Sequence of chain 2.A:
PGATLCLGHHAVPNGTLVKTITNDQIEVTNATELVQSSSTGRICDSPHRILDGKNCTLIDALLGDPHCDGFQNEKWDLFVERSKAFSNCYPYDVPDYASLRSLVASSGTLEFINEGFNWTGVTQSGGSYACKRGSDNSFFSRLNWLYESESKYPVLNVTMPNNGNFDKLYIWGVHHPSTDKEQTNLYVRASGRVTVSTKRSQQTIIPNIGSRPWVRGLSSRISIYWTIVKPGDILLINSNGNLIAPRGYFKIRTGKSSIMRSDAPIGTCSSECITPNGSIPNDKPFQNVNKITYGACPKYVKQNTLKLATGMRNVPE

The protein below binds the small molecule below.
Small molecule (SMILES): CC(=O)N[C@H]1[C@H](O[C@H]2[C@H](O)[C@@H](NC(C)=O)CO[C@@H]2CO)O[C@H](CO)[C@@H](O[C@@H]2O[C@H](CO[C@H]3O[C@H](CO)[C@@H](O)[C@H](O)[C@@H]3O)[C@@H](O)[C@H](O[C@H]3O[C@H](CO)[C@@H](O)[C@H](O)[C@@H]3O)[C@@H]2O)[C@@H]1O

Sequence of chain 3.A:
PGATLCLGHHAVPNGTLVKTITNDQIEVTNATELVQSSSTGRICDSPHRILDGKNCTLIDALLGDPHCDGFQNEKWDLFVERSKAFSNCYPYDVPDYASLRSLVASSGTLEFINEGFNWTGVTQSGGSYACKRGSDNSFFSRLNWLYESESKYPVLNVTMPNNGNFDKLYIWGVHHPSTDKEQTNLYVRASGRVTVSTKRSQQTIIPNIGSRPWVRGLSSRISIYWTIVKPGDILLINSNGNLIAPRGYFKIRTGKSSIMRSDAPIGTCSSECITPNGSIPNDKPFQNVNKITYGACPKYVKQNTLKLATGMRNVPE

Binding-site contacts:
Ligand atom C6 contacts residue TRP216 of chain 3.A at 4.1 Å (hydrophobic).
Ligand atom C8 contacts residue SER213 of chain 3.A at 3.5 Å.
Ligand atom C7 contacts residue SER213 of chain 3.A at 3.7 Å.
Ligand atom O5 contacts residue ASN159 of chain 2.A at 2.3 Å (h-bond).
Ligand atom C4 contacts residue ASN159 of chain 2.A at 4.2 Å.
Ligand atom C2 contacts residue TRP216 of chain 3.A at 4.1 Å (hydrophobic).
Ligand atom N2 contacts residue TRP216 of chain 3.A at 4.5 Å.
Ligand atom C7 contacts residue PRO215 of chain 3.A at 4.3 Å (hydrophobic).
Ligand atom C6 contacts residue THR161 of chain 2.A at 4.1 Å.
Ligand atom C2 contacts residue SER213 of chain 3.A at 3.8 Å.
Ligand atom C4 contacts residue TRP216 of chain 3.A at 4.0 Å (hydrophobic).
Ligand atom C7 contacts residue ASN159 of chain 2.A at 3.6 Å.
Ligand atom C5 contacts residue LEU238 of chain 2.A at 4.2 Å (hydrophobic).
Ligand atom C1 contacts residue ASN159 of chain 2.A at 1.4 Å.
Ligand atom C4 contacts residue TRP216 of chain 3.A at 4.3 Å (hydrophobic).
Ligand atom O7 contacts residue LEU238 of chain 2.A at 4.4 Å.
Ligand atom C3 contacts residue ASN159 of chain 2.A at 3.8 Å.
Ligand atom O7 contacts residue ASN159 of chain 2.A at 3.9 Å.
Ligand atom C3 contacts residue TRP216 of chain 3.A at 4.4 Å (hydrophobic).
Ligand atom C1 contacts residue SER213 of chain 3.A at 4.1 Å.
Ligand atom C7 contacts residue TRP216 of chain 3.A at 3.9 Å (hydrophobic).
Ligand atom N2 contacts residue SER213 of chain 3.A at 2.9 Å (h-bond).
Ligand atom O7 contacts residue ARG214 of chain 3.A at 4.0 Å.
Ligand atom O7 contacts residue PRO215 of chain 3.A at 3.4 Å.
Ligand atom C8 contacts residue THR161 of chain 2.A at 4.1 Å.
Ligand atom O7 contacts residue TRP216 of chain 3.A at 2.8 Å (h-bond).
Ligand atom C5 contacts residue ASN159 of chain 2.A at 3.6 Å.
Ligand atom C5 contacts residue TRP216 of chain 3.A at 3.9 Å (hydrophobic).
Ligand atom C3 contacts residue SER213 of chain 3.A at 4.1 Å.
Ligand atom C1 contacts residue TRP216 of chain 3.A at 4.0 Å (hydrophobic).
Ligand atom O6 contacts residue THR161 of chain 2.A at 4.3 Å.
Ligand atom C2 contacts residue ASN159 of chain 2.A at 2.5 Å.
Ligand atom O4 contacts residue TRP216 of chain 3.A at 3.7 Å.
Ligand atom N2 contacts residue ASN159 of chain 2.A at 2.9 Å (h-bond).
Ligand atom C8 contacts residue ILE236 of chain 2.A at 4.0 Å (hydrophobic).
Ligand atom O3 contacts residue TRP216 of chain 3.A at 3.8 Å.